Binding-site contacts:
Ligand atom CB contacts residue PHE57 of chain 1.B at 3.6 Å (hydrophobic).
Ligand atom CE2 contacts residue ASN33 of chain 1.B at 3.6 Å.
Ligand atom N contacts residue ASN33 of chain 1.B at 3.0 Å (h-bond).
Ligand atom CD2 contacts residue ASN33 of chain 1.B at 3.8 Å.
Ligand atom O contacts residue ASN55 of chain 1.B at 3.3 Å (h-bond).
Ligand atom O contacts residue TRP101 of chain 1.B at 3.3 Å.
Ligand atom C contacts residue TRP101 of chain 1.B at 3.8 Å (hydrophobic).
Ligand atom CD1 contacts residue THR30 of chain 1.B at 3.4 Å.
Ligand atom C contacts residue ASN52 of chain 1.B at 3.8 Å.
Ligand atom CE2 contacts residue GLU35 of chain 1.B at 3.6 Å.
Ligand atom CD contacts residue SER95 of chain 1.C at 3.6 Å.
Ligand atom CG contacts residue TYR102 of chain 1.B at 3.4 Å (hydrophobic).
Ligand atom CD2 contacts residue ASP31 of chain 1.B at 3.4 Å.
Ligand atom CD1 contacts residue TYR102 of chain 1.B at 3.5 Å (hydrophobic).
Ligand atom CG contacts residue SER95 of chain 1.C at 3.8 Å.
Ligand atom CD2 contacts residue TYR102 of chain 1.B at 3.8 Å (hydrophobic).
Ligand atom O contacts residue TRP101 of chain 1.B at 2.9 Å (h-bond).
Ligand atom C contacts residue TRP101 of chain 1.B at 3.7 Å (hydrophobic).
Ligand atom O contacts residue PHE57 of chain 1.B at 3.8 Å.
Ligand atom CD contacts residue ASN96 of chain 1.C at 3.8 Å.
Ligand atom CG contacts residue ASN96 of chain 1.C at 3.7 Å.
Ligand atom CA contacts residue ASN33 of chain 1.B at 3.6 Å.
Ligand atom CB contacts residue ASN33 of chain 1.B at 3.6 Å.
Ligand atom N contacts residue TRP101 of chain 1.B at 3.3 Å.
Ligand atom CD1 contacts residue TRP101 of chain 1.B at 3.4 Å (hydrophobic).
Ligand atom CD contacts residue PHE57 of chain 1.B at 3.6 Å (hydrophobic).
Ligand atom O contacts residue TRP101 of chain 1.B at 3.6 Å (h-bond).
Ligand atom CD1 contacts residue ASN54 of chain 1.B at 3.3 Å.
Ligand atom CB contacts residue ASN33 of chain 1.B at 3.8 Å.
Ligand atom N contacts residue PHE57 of chain 1.B at 3.8 Å.
Ligand atom CB contacts residue ASN52 of chain 1.B at 3.5 Å.
Ligand atom CD2 contacts residue ARG100 of chain 1.B at 3.8 Å.
Ligand atom O contacts residue ARG100 of chain 1.B at 3.6 Å.
Ligand atom O contacts residue ASN52 of chain 1.B at 2.7 Å (h-bond).
Ligand atom CE1 contacts residue TYR102 of chain 1.B at 3.7 Å (hydrophobic).
Ligand atom C contacts residue PHE57 of chain 1.B at 3.8 Å (hydrophobic).
Ligand atom CD2 contacts residue ASN33 of chain 1.B at 3.4 Å.
Ligand atom C contacts residue ASN33 of chain 1.B at 3.8 Å.
Ligand atom N contacts residue ASN52 of chain 1.B at 3.8 Å.
Ligand atom CA contacts residue TRP101 of chain 1.B at 3.3 Å (hydrophobic).

Sequence of chain 1.C:
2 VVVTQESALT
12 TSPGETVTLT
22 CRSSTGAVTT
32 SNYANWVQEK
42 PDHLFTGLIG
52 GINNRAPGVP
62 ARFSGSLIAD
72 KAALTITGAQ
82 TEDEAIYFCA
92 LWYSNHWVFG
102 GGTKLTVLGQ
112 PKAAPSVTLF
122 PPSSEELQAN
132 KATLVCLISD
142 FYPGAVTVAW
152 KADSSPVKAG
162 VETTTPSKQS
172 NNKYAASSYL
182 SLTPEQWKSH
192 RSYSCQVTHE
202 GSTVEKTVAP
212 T

Sequence of chain 1.B:
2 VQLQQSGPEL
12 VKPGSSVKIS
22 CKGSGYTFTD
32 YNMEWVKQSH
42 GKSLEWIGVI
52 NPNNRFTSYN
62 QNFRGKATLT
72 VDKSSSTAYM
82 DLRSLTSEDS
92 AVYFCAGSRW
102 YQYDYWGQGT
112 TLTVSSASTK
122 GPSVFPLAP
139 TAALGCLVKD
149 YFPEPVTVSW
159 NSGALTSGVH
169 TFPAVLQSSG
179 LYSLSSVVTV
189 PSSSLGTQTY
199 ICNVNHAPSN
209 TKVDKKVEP

This protein binds this small molecule.
Small molecule (SMILES): CC(C)C[C@H](NC(=O)CNC(=O)[C@H](CC(N)=O)NC(=O)[C@H](CCC(=O)O)NC(=O)[C@H](CC(=O)O)NC(=O)[C@H](CC(C)C)NC(=O)[C@@H](NC(=O)[C@@H]1CCCN1)C(C)C)C(=O)N[C@@H](Cc1ccccc1)C(=O)N[C@@H](C)C(=O)N1CCC[C@H]1C=O